Sequence of chain 2.C:
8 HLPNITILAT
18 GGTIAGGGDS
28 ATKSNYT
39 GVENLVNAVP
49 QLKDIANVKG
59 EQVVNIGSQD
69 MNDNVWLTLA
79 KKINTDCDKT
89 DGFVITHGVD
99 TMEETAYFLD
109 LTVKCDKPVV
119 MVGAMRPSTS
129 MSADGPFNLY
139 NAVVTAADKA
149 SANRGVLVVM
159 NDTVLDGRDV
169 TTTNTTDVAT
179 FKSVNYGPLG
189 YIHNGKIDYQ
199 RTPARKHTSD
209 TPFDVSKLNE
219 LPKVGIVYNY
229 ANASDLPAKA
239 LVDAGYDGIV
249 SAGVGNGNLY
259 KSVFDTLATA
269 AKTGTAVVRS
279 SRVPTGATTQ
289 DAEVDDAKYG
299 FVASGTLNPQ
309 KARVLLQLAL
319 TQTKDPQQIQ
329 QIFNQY

Sequence of chain 2.D:
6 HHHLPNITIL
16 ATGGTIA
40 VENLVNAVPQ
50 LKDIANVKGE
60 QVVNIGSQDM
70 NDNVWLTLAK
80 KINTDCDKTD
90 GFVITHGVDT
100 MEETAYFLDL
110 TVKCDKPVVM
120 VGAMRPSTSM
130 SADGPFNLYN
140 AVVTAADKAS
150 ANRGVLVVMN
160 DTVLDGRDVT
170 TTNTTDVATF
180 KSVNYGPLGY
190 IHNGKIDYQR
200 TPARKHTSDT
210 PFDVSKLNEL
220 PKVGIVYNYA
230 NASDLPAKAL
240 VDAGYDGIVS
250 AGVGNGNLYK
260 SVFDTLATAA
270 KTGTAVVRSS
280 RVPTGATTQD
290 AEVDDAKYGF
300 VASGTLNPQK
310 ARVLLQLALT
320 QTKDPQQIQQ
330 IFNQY

Binding-site contacts:
Ligand atom CB contacts residue TYR33 of chain 2.C at 3.7 Å (hydrophobic).
Ligand atom CA contacts residue ASP98 of chain 2.C at 3.8 Å.
Ligand atom C contacts residue VAL97 of chain 2.C at 4.0 Å (hydrophobic).
Ligand atom CG contacts residue VAL97 of chain 2.C at 3.2 Å (hydrophobic).
Ligand atom OD2 contacts residue GLY96 of chain 2.C at 3.3 Å.
Ligand atom CB contacts residue ASP98 of chain 2.C at 3.1 Å.
Ligand atom CG contacts residue ALA122 of chain 2.C at 3.7 Å (hydrophobic).
Ligand atom N contacts residue ASP98 of chain 2.C at 2.9 Å (salt-bridge).
Ligand atom C contacts residue GLN67 of chain 2.C at 3.8 Å.
Ligand atom O contacts residue THR20 of chain 2.C at 3.9 Å.
Ligand atom OD2 contacts residue THR20 of chain 2.C at 3.0 Å (h-bond).
Ligand atom OD2 contacts residue VAL97 of chain 2.C at 2.9 Å (h-bond).
Ligand atom OXT contacts residue SER66 of chain 2.C at 2.2 Å (h-bond).
Ligand atom CG contacts residue THR20 of chain 2.C at 2.6 Å.
Ligand atom CB contacts residue THR20 of chain 2.C at 3.1 Å.
Ligand atom C contacts residue ASP98 of chain 2.C at 3.9 Å.
Ligand atom O contacts residue SER66 of chain 2.C at 2.9 Å (h-bond).
Ligand atom O contacts residue GLN67 of chain 2.C at 3.8 Å.
Ligand atom CB contacts residue GLU291 of chain 2.D at 3.7 Å.
Ligand atom OXT contacts residue VAL97 of chain 2.C at 3.4 Å (h-bond).
Ligand atom OXT contacts residue GLN67 of chain 2.C at 4.0 Å.
Ligand atom CA contacts residue GLU291 of chain 2.D at 3.4 Å.
Ligand atom N contacts residue ASN256 of chain 2.D at 3.5 Å (h-bond).
Ligand atom OD1 contacts residue ALA122 of chain 2.C at 3.0 Å (h-bond).
Ligand atom C contacts residue GLY96 of chain 2.C at 3.5 Å.
Ligand atom O contacts residue GLY65 of chain 2.C at 3.6 Å.
Ligand atom N contacts residue GLN67 of chain 2.C at 3.0 Å (h-bond).
Ligand atom O contacts residue GLY96 of chain 2.C at 3.4 Å.
Ligand atom OD1 contacts residue TYR33 of chain 2.C at 3.6 Å (h-bond).
Ligand atom CG contacts residue TYR33 of chain 2.C at 3.9 Å (hydrophobic).
Ligand atom OD1 contacts residue VAL97 of chain 2.C at 3.2 Å.
Ligand atom OXT contacts residue ASP98 of chain 2.C at 3.2 Å.
Ligand atom C contacts residue SER66 of chain 2.C at 3.3 Å.
Ligand atom N contacts residue GLU291 of chain 2.D at 2.7 Å (salt-bridge).
Ligand atom CB contacts residue VAL97 of chain 2.C at 3.6 Å (hydrophobic).
Ligand atom CA contacts residue THR20 of chain 2.C at 3.4 Å.
Ligand atom OD1 contacts residue THR20 of chain 2.C at 2.6 Å (h-bond).
Ligand atom OD2 contacts residue ALA122 of chain 2.C at 3.5 Å (h-bond).
Ligand atom O contacts residue GLY19 of chain 2.C at 3.1 Å.
Ligand atom OXT contacts residue GLY96 of chain 2.C at 3.2 Å.

This protein binds this small molecule.
Small molecule (SMILES): N[C@@H](CC(=O)O)C(=O)O